Sequence of chain 1.H:
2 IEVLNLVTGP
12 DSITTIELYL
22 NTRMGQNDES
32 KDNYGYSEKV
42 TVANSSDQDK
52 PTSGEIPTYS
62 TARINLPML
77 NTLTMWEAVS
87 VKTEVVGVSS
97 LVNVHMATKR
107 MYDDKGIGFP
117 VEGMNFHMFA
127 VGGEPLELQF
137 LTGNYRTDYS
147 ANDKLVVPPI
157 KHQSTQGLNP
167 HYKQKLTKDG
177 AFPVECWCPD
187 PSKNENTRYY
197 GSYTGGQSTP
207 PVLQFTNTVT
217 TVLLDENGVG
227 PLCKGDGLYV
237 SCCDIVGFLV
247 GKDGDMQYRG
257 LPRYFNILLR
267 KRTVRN

This small molecule binds to this protein.
Small molecule (SMILES): CC(=O)NCCN(CCNC(=O)CCC(=O)NCCOCCOCCNC(=O)CCC(=O)NCCOCCOCCNC(=O)CCC(=O)NCCOCCOCCNC(=O)CCC(=O)NCCN(CCNC(=O)CCC(N)=O)C(=O)c1ccc(Cn2cc(CO[C@]3(C(=O)O)C[C@H](O)[C@@H](OC(C)=O)[C@H]([C@H](O)[C@H](O)CO)O3)nn2)cc1)C(=O)c1ccc(Cn2cc(COC3(C(=O)O)CC(O)C(OC(C)=O)C(C(O)C(O)CO)O3)nn2)cc1

Binding-site contacts:
Ligand atom CAF contacts residue GLN49 of chain 1.I at 4.2 Å.
Ligand atom OAM contacts residue THR53 of chain 1.I at 4.2 Å.
Ligand atom CAH contacts residue VAL43 of chain 1.I at 3.3 Å (hydrophobic).
Ligand atom CAF contacts residue VAL43 of chain 1.I at 4.2 Å (hydrophobic).
Ligand atom CAG contacts residue VAL43 of chain 1.I at 4.0 Å (hydrophobic).
Ligand atom OAJ contacts residue ARG106 of chain 1.H at 3.0 Å (salt-bridge).
Ligand atom CAJ contacts residue ARG106 of chain 1.H at 3.4 Å.
Ligand atom CAE contacts residue THR42 of chain 1.I at 3.8 Å.
Ligand atom OAF contacts residue LYS51 of chain 1.I at 2.9 Å (salt-bridge).
Ligand atom CAC contacts residue THR42 of chain 1.I at 4.2 Å.
Ligand atom CAC contacts residue LYS51 of chain 1.I at 3.4 Å.
Ligand atom CAG contacts residue LYS51 of chain 1.I at 3.5 Å.
Ligand atom OAJ contacts residue THR42 of chain 1.I at 3.4 Å.
Ligand atom CAG contacts residue ALA44 of chain 1.I at 3.6 Å (hydrophobic).
Ligand atom CAH contacts residue THR42 of chain 1.I at 4.0 Å.
Ligand atom CAF contacts residue THR42 of chain 1.I at 3.8 Å.
Ligand atom OAJ contacts residue VAL43 of chain 1.I at 2.9 Å (h-bond).
Ligand atom CAD contacts residue THR42 of chain 1.I at 3.9 Å.
Ligand atom OAM contacts residue THR42 of chain 1.I at 3.8 Å.
Ligand atom OAH contacts residue VAL43 of chain 1.I at 3.2 Å (h-bond).
Ligand atom OAC contacts residue LYS51 of chain 1.I at 2.5 Å (salt-bridge).
Ligand atom OAF contacts residue ASP50 of chain 1.I at 3.8 Å.
Ligand atom CAK contacts residue THR53 of chain 1.I at 3.9 Å.
Ligand atom CAG contacts residue HIS101 of chain 1.H at 3.8 Å.
Ligand atom CAC contacts residue THR53 of chain 1.I at 4.0 Å.
Ligand atom OAF contacts residue GLN49 of chain 1.I at 3.1 Å (h-bond).
Ligand atom CAI contacts residue VAL43 of chain 1.I at 3.8 Å (hydrophobic).
Ligand atom OAK contacts residue THR53 of chain 1.I at 3.5 Å.
Ligand atom CAG contacts residue ASP50 of chain 1.I at 3.9 Å.
Ligand atom CAD contacts residue LYS51 of chain 1.I at 3.8 Å.
Ligand atom CAG contacts residue THR42 of chain 1.I at 3.5 Å.
Ligand atom OAI contacts residue THR42 of chain 1.I at 3.8 Å.
Ligand atom OAH contacts residue ASN45 of chain 1.I at 3.8 Å.
Ligand atom OAF contacts residue ALA44 of chain 1.I at 3.7 Å.
Ligand atom CAG contacts residue PRO52 of chain 1.I at 3.8 Å (hydrophobic).
Ligand atom NAD contacts residue THR42 of chain 1.I at 3.0 Å (h-bond).
Ligand atom CAF contacts residue ALA44 of chain 1.I at 3.9 Å (hydrophobic).
Ligand atom NAD contacts residue LYS51 of chain 1.I at 3.3 Å (salt-bridge).
Ligand atom CAF contacts residue LYS51 of chain 1.I at 3.1 Å.
Ligand atom CAJ contacts residue VAL43 of chain 1.I at 3.1 Å (hydrophobic).

Sequence of chain 1.I:
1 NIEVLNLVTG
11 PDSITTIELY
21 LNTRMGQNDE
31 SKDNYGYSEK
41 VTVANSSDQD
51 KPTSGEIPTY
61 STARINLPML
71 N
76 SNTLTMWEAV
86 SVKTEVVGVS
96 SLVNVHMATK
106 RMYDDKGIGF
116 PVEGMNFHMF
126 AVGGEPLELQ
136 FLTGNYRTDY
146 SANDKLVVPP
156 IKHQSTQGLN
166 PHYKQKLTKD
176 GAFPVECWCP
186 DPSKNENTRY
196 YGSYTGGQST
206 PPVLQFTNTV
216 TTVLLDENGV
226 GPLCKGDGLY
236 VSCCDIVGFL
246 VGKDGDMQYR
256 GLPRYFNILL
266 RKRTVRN